Sequence of chain 1.B:
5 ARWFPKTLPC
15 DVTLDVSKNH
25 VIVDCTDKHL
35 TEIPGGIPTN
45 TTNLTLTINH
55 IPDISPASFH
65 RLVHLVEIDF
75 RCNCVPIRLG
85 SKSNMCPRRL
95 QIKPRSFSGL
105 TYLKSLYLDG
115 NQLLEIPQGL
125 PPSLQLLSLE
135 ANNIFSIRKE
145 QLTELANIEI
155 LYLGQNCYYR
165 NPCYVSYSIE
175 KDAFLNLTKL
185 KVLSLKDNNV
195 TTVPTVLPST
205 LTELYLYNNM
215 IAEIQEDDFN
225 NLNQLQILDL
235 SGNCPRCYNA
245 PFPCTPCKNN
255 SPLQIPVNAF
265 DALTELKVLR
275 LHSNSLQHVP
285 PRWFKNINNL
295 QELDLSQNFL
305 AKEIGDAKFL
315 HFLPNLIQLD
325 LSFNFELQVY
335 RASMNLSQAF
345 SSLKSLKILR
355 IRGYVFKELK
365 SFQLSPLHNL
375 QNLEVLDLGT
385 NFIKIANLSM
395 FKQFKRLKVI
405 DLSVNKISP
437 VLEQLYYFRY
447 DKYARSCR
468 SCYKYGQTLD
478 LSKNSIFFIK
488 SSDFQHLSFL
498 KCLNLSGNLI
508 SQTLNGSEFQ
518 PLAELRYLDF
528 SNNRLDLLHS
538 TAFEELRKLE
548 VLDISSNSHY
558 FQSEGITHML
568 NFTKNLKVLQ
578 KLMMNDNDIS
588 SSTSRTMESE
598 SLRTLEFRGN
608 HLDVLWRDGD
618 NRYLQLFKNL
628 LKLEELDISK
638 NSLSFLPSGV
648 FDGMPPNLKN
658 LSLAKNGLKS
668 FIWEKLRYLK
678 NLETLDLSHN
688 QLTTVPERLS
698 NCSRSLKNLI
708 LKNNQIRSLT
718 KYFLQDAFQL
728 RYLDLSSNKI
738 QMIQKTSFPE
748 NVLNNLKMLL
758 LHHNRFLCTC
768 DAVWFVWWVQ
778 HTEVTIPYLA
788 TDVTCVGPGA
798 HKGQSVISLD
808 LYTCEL

The small molecule below binds the protein below.
Small molecule (SMILES): CC(=O)N[C@@H]1[C@@H](O)[C@H](O)[C@@H](CO)O[C@H]1O

Binding-site contacts:
Ligand atom C4 contacts residue ASN512 of chain 1.B at 4.2 Å.
Ligand atom O7 contacts residue ASN512 of chain 1.B at 3.7 Å.
Ligand atom C7 contacts residue ASN512 of chain 1.B at 3.6 Å.
Ligand atom C1 contacts residue SER514 of chain 1.B at 3.8 Å.
Ligand atom O5 contacts residue SER514 of chain 1.B at 3.9 Å.
Ligand atom O5 contacts residue ASN512 of chain 1.B at 2.4 Å (h-bond).
Ligand atom C1 contacts residue ASN512 of chain 1.B at 1.4 Å.
Ligand atom C5 contacts residue SER514 of chain 1.B at 3.6 Å.
Ligand atom N2 contacts residue SER514 of chain 1.B at 3.9 Å.
Ligand atom C2 contacts residue ASN512 of chain 1.B at 2.5 Å.
Ligand atom N2 contacts residue ASN512 of chain 1.B at 3.1 Å (h-bond).
Ligand atom C5 contacts residue ASN512 of chain 1.B at 3.6 Å.
Ligand atom C8 contacts residue SER514 of chain 1.B at 4.4 Å.
Ligand atom C8 contacts residue ASN512 of chain 1.B at 4.0 Å.
Ligand atom C6 contacts residue SER514 of chain 1.B at 3.9 Å.
Ligand atom C3 contacts residue ASN512 of chain 1.B at 3.9 Å.